Binding-site contacts:
Ligand atom O3A contacts residue GLY6 of chain 1.B at 3.0 Å (h-bond).
Ligand atom N1 contacts residue ARG7 of chain 1.B at 3.6 Å.
Ligand atom O2A contacts residue ARG7 of chain 1.B at 3.2 Å (salt-bridge).
Ligand atom N9 contacts residue PHE391 of chain 1.A at 3.7 Å.
Ligand atom O1G contacts residue TYR212 of chain 1.A at 3.9 Å.
Ligand atom C6 contacts residue PHE391 of chain 1.A at 3.8 Å (hydrophobic).
Ligand atom PB contacts residue GLY6 of chain 1.B at 3.8 Å.
Ligand atom PA contacts residue GLY6 of chain 1.B at 3.5 Å.
Ligand atom PA contacts residue TYR272 of chain 1.A at 3.7 Å.
Ligand atom C4 contacts residue PHE391 of chain 1.A at 3.8 Å (hydrophobic).
Ligand atom O3B contacts residue GLY6 of chain 1.B at 3.5 Å (h-bond).
Ligand atom O2G contacts residue ASN186 of chain 1.A at 3.8 Å.
Ligand atom O2A contacts residue TYR272 of chain 1.A at 2.6 Å (h-bond).
Ligand atom C5 contacts residue PHE391 of chain 1.A at 3.6 Å (hydrophobic).
Ligand atom C6 contacts residue ARG7 of chain 1.B at 3.8 Å.
Ligand atom C5 contacts residue ARG7 of chain 1.B at 3.6 Å.
Ligand atom O4' contacts residue ARG7 of chain 1.B at 3.5 Å (salt-bridge).
Ligand atom C8 contacts residue PHE391 of chain 1.A at 3.6 Å (hydrophobic).
Ligand atom O3G contacts residue TYR212 of chain 1.A at 3.7 Å.
Ligand atom N1 contacts residue GLU400 of chain 1.A at 3.7 Å.
Ligand atom N7 contacts residue ARG7 of chain 1.B at 3.6 Å.
Ligand atom O1G contacts residue LYS211 of chain 1.A at 3.2 Å (salt-bridge).
Ligand atom O2A contacts residue GLY6 of chain 1.B at 2.8 Å (h-bond).
Ligand atom N3 contacts residue ARG7 of chain 1.B at 3.6 Å.
Ligand atom N2 contacts residue GLU400 of chain 1.A at 3.0 Å (salt-bridge).
Ligand atom C4 contacts residue ARG7 of chain 1.B at 3.6 Å.
Ligand atom N9 contacts residue ARG7 of chain 1.B at 3.9 Å.
Ligand atom O3' contacts residue GLN53 of chain 1.A at 3.6 Å.
Ligand atom C2 contacts residue GLU400 of chain 1.A at 3.8 Å.
Ligand atom C2 contacts residue ARG7 of chain 1.B at 3.8 Å.
Ligand atom C8 contacts residue TYR272 of chain 1.A at 3.5 Å (hydrophobic).
Ligand atom O3' contacts residue TYR272 of chain 1.A at 3.5 Å (h-bond).
Ligand atom N2 contacts residue VAL396 of chain 1.A at 3.7 Å.
Ligand atom O1A contacts residue ARG7 of chain 1.B at 3.4 Å (salt-bridge).
Ligand atom O1B contacts residue ASP268 of chain 1.A at 3.6 Å (salt-bridge).
Ligand atom C8 contacts residue ARG7 of chain 1.B at 3.9 Å.
Ligand atom O5' contacts residue TYR272 of chain 1.A at 3.4 Å.
Ligand atom N7 contacts residue PHE391 of chain 1.A at 3.7 Å.
Ligand atom O3G contacts residue LYS232 of chain 1.A at 3.5 Å (salt-bridge).
Ligand atom C3' contacts residue TYR272 of chain 1.A at 3.6 Å (hydrophobic).

The protein below binds the small molecule below.
Small molecule (SMILES): Nc1nc2c(ncn2[C@H]2C[C@H](O)[C@@H](CO[P](=O)(O)O[P](=O)(O)OP(=O)(O)O)O2)c(=O)[nH]1

Sequence of chain 1.B:
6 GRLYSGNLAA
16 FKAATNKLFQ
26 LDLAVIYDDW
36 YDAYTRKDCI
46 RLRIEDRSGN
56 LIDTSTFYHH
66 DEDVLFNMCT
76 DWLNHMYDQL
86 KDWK

Sequence of chain 1.A:
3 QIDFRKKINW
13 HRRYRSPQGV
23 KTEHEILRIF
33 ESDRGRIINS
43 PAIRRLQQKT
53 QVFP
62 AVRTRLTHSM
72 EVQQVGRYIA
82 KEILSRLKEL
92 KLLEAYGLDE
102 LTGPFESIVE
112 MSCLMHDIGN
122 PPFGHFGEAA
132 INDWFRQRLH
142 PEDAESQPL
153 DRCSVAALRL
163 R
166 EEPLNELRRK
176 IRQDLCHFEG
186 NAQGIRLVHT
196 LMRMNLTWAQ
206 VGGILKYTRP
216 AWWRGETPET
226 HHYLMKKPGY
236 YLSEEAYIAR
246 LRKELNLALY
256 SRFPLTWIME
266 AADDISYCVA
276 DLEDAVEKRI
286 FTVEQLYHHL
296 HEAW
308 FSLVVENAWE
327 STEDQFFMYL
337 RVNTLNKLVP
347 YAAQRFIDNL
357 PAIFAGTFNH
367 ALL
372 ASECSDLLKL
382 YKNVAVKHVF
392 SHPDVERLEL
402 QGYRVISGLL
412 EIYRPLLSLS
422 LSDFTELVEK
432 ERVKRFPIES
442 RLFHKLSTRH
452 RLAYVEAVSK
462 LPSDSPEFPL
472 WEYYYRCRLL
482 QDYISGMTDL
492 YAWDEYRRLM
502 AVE